The protein below binds the small molecule below.
Small molecule (SMILES): O=C(O)[C@]1(O)C[C@H](CP(=O)(O)O)[C@@H](O)[C@H](O)C1

Sequence of chain 1.A:
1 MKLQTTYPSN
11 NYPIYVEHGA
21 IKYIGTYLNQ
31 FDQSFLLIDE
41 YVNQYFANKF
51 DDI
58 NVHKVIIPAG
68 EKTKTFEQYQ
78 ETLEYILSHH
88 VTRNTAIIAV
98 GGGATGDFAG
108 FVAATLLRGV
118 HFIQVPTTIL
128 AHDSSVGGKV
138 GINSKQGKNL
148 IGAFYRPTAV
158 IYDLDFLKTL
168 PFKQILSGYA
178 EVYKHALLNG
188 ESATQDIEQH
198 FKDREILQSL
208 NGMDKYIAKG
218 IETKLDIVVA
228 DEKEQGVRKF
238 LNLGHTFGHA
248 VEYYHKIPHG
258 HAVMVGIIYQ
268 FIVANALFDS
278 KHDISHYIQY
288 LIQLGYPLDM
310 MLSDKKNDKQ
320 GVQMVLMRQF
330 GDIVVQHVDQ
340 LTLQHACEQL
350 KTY

Binding-site contacts:
Ligand atom O91 contacts residue HIS246 of chain 1.A at 3.2 Å.
Ligand atom O12 contacts residue ARG235 of chain 1.A at 3.1 Å (salt-bridge).
Ligand atom O4 contacts residue NAD1 of chain 1.D at 3.8 Å.
Ligand atom O93 contacts residue LYS314 of chain 1.A at 3.2 Å.
Ligand atom O5 contacts residue ZN1 of chain 1.C at 2.6 Å.
Ligand atom C5 contacts residue ZN1 of chain 1.C at 3.4 Å.
Ligand atom O11 contacts residue LEU238 of chain 1.A at 3.7 Å.
Ligand atom O5 contacts residue HIS246 of chain 1.A at 3.6 Å.
Ligand atom O12 contacts residue NAD1 of chain 1.D at 3.4 Å (h-bond).
Ligand atom C4 contacts residue LEU238 of chain 1.A at 3.7 Å (hydrophobic).
Ligand atom C2 contacts residue LEU238 of chain 1.A at 3.8 Å (hydrophobic).
Ligand atom C3 contacts residue LYS181 of chain 1.A at 3.7 Å.
Ligand atom O2 contacts residue LEU238 of chain 1.A at 3.3 Å.
Ligand atom O12 contacts residue LYS221 of chain 1.A at 3.0 Å (salt-bridge).
Ligand atom C3 contacts residue LEU238 of chain 1.A at 3.7 Å (hydrophobic).
Ligand atom O92 contacts residue LYS136 of chain 1.A at 2.9 Å (salt-bridge).
Ligand atom O11 contacts residue LYS136 of chain 1.A at 3.2 Å (salt-bridge).
Ligand atom O91 contacts residue ASN239 of chain 1.A at 2.8 Å (h-bond).
Ligand atom O4 contacts residue ASP130 of chain 1.A at 2.8 Å (salt-bridge).
Ligand atom C4 contacts residue HIS242 of chain 1.A at 3.4 Å.
Ligand atom C5 contacts residue NAD1 of chain 1.D at 3.7 Å.
Ligand atom C4 contacts residue LYS181 of chain 1.A at 3.6 Å.
Ligand atom O4 contacts residue ZN1 of chain 1.C at 2.4 Å.
Ligand atom O92 contacts residue LYS314 of chain 1.A at 3.2 Å.
Ligand atom O5 contacts residue HIS256 of chain 1.A at 3.6 Å (h-bond).
Ligand atom C4 contacts residue ASP130 of chain 1.A at 3.7 Å.
Ligand atom P1 contacts residue LYS314 of chain 1.A at 3.5 Å.
Ligand atom O2 contacts residue ASN239 of chain 1.A at 3.5 Å (h-bond).
Ligand atom C4 contacts residue ZN1 of chain 1.C at 3.3 Å.
Ligand atom C3 contacts residue ASP130 of chain 1.A at 3.7 Å.
Ligand atom O91 contacts residue LYS314 of chain 1.A at 3.8 Å.
Ligand atom O4 contacts residue LYS181 of chain 1.A at 2.9 Å (salt-bridge).
Ligand atom C1 contacts residue LYS136 of chain 1.A at 3.8 Å.
Ligand atom O93 contacts residue ASN146 of chain 1.A at 3.0 Å (h-bond).
Ligand atom C8 contacts residue LYS136 of chain 1.A at 3.5 Å.
Ligand atom C1 contacts residue ARG235 of chain 1.A at 3.5 Å.
Ligand atom O4 contacts residue HIS242 of chain 1.A at 3.0 Å (h-bond).
Ligand atom O4 contacts residue GLU178 of chain 1.A at 3.3 Å (salt-bridge).
Ligand atom O11 contacts residue ARG235 of chain 1.A at 2.7 Å (salt-bridge).
Ligand atom O5 contacts residue HIS242 of chain 1.A at 3.3 Å.